The small molecule below binds the protein below.
Small molecule (SMILES): O=C(O)c1cccc(C(=O)O)n1

Sequence of chain 2.A:
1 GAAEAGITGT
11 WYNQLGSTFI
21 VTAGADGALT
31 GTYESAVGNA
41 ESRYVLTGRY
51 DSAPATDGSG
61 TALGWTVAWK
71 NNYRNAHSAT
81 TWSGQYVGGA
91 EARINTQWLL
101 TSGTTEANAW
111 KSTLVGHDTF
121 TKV

Binding-site contacts:
Ligand atom O1 contacts residue ARG49 of chain 1.A at 2.8 Å (salt-bridge).
Ligand atom C7 contacts residue PDC1 of chain 1.M at 4.0 Å.
Ligand atom O2 contacts residue ARG49 of chain 1.A at 3.1 Å (salt-bridge).
Ligand atom N1 contacts residue TB1 of chain 1.R at 2.5 Å.
Ligand atom N1 contacts residue PDC1 of chain 1.M at 3.0 Å (h-bond).
Ligand atom C7 contacts residue ASP26 of chain 1.A at 3.4 Å.
Ligand atom C2 contacts residue TB1 of chain 1.R at 3.4 Å.
Ligand atom O2 contacts residue PDC1 of chain 1.M at 3.0 Å (h-bond).
Ligand atom N1 contacts residue ASP26 of chain 1.A at 3.6 Å.
Ligand atom C4 contacts residue ASP26 of chain 1.A at 3.6 Å.
Ligand atom C2 contacts residue ASP26 of chain 1.A at 3.5 Å.
Ligand atom C3 contacts residue ASP26 of chain 1.A at 3.5 Å.
Ligand atom C7 contacts residue TB1 of chain 1.R at 3.4 Å.
Ligand atom C7 contacts residue ARG49 of chain 1.A at 3.2 Å.
Ligand atom O2 contacts residue VAL45 of chain 2.A at 4.1 Å.
Ligand atom O1 contacts residue ASP26 of chain 1.A at 3.4 Å (salt-bridge).
Ligand atom C7 contacts residue VAL45 of chain 2.A at 4.0 Å (hydrophobic).
Ligand atom O2 contacts residue TB1 of chain 1.R at 2.4 Å.
Ligand atom O1 contacts residue VAL45 of chain 2.A at 3.8 Å.
Ligand atom O2 contacts residue ASP26 of chain 1.A at 3.7 Å.
Ligand atom C2 contacts residue PDC1 of chain 1.M at 3.8 Å.

Sequence of chain 1.A:
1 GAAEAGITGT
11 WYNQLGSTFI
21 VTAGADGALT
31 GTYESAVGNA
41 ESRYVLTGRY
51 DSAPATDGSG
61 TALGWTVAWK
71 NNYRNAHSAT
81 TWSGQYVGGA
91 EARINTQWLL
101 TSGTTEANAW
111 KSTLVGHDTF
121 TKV